Binding-site contacts:
Ligand atom N contacts residue LEU44 of chain 1.B at 3.2 Å (h-bond).
Ligand atom C contacts residue ILE122 of chain 1.B at 3.9 Å (hydrophobic).
Ligand atom C10 contacts residue PHE102 of chain 1.B at 3.7 Å (hydrophobic).
Ligand atom C9 contacts residue LEU89 of chain 1.B at 4.0 Å (hydrophobic).
Ligand atom C19 contacts residue THR45 of chain 1.B at 3.4 Å.
Ligand atom C16 contacts residue GLY219 of chain 1.B at 3.2 Å.
Ligand atom F contacts residue GLY219 of chain 1.B at 3.5 Å.
Ligand atom C22 contacts residue THR45 of chain 1.B at 3.9 Å.
Ligand atom C7 contacts residue ARG92 of chain 1.B at 3.7 Å.
Ligand atom C5 contacts residue LEU44 of chain 1.B at 3.9 Å (hydrophobic).
Ligand atom C9 contacts residue LEU85 of chain 1.B at 3.8 Å (hydrophobic).
Ligand atom C5 contacts residue PHE102 of chain 1.B at 3.8 Å (hydrophobic).
Ligand atom C18 contacts residue THR45 of chain 1.B at 3.9 Å.
Ligand atom F contacts residue ILE122 of chain 1.B at 4.0 Å.
Ligand atom C14 contacts residue GLY219 of chain 1.B at 3.9 Å.
Ligand atom C25 contacts residue ALA48 of chain 1.B at 3.8 Å (hydrophobic).
Ligand atom C16 contacts residue ILE122 of chain 1.B at 3.9 Å (hydrophobic).
Ligand atom F1 contacts residue THR45 of chain 1.B at 3.8 Å.
Ligand atom F2 contacts residue LEU85 of chain 1.B at 3.6 Å.
Ligand atom F2 contacts residue LEU82 of chain 1.B at 3.3 Å.
Ligand atom C8 contacts residue ARG92 of chain 1.B at 3.5 Å.
Ligand atom C8 contacts residue GLU51 of chain 1.B at 3.9 Å.
Ligand atom C15 contacts residue GLY219 of chain 1.B at 3.8 Å.
Ligand atom C7 contacts residue LEU47 of chain 1.B at 3.8 Å (hydrophobic).
Ligand atom C24 contacts residue TRP81 of chain 1.B at 3.9 Å (hydrophobic).
Ligand atom F2 contacts residue ALA48 of chain 1.B at 3.8 Å.
Ligand atom C3 contacts residue PHE102 of chain 1.B at 3.8 Å (hydrophobic).
Ligand atom C contacts residue LEU126 of chain 1.B at 3.8 Å (hydrophobic).
Ligand atom C24 contacts residue ALA48 of chain 1.B at 3.7 Å (hydrophobic).
Ligand atom C16 contacts residue MET86 of chain 1.B at 3.6 Å (hydrophobic).
Ligand atom N contacts residue ALA48 of chain 1.B at 3.8 Å.
Ligand atom C15 contacts residue LEU82 of chain 1.B at 3.8 Å (hydrophobic).
Ligand atom C6 contacts residue LEU44 of chain 1.B at 3.9 Å (hydrophobic).
Ligand atom C6 contacts residue LEU47 of chain 1.B at 3.7 Å (hydrophobic).
Ligand atom C7 contacts residue GLU51 of chain 1.B at 3.2 Å.
Ligand atom C8 contacts residue LEU85 of chain 1.B at 3.9 Å (hydrophobic).
Ligand atom C6 contacts residue PHE102 of chain 1.B at 3.9 Å (hydrophobic).
Ligand atom F contacts residue HIS222 of chain 1.B at 4.0 Å.
Ligand atom C6 contacts residue ALA48 of chain 1.B at 3.8 Å (hydrophobic).
Ligand atom C12 contacts residue LEU44 of chain 1.B at 3.5 Å (hydrophobic).

This protein binds this small molecule.
Small molecule (SMILES): C[C@@H]1Cc2c([nH]c3ccccc23)[C@@](C)(c2c(F)cc(/C=C/C(=O)O)cc2F)N1CC(C)(C)F

Sequence of chain 1.B:
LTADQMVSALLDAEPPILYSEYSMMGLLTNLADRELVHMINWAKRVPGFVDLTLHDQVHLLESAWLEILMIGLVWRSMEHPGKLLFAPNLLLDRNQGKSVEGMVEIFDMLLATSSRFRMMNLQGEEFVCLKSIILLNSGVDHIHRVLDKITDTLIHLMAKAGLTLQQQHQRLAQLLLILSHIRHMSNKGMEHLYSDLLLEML